Sequence of chain 1.L:
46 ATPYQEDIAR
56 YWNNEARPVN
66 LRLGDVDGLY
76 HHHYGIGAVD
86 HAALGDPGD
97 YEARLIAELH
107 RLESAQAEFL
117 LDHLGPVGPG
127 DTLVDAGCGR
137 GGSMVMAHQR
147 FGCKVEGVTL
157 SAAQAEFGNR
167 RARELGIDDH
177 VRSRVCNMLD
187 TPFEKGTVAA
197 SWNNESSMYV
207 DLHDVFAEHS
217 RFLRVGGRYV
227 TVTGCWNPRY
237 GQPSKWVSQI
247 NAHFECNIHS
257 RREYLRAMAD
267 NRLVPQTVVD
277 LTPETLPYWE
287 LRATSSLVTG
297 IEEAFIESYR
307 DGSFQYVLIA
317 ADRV

Binding-site contacts:
Ligand atom C6 contacts residue MET204 of chain 1.L at 3.3 Å (hydrophobic).
Ligand atom C1 contacts residue PHE250 of chain 1.L at 3.1 Å (hydrophobic).
Ligand atom C1 contacts residue TYR79 of chain 1.L at 3.7 Å (hydrophobic).
Ligand atom O2A contacts residue HIS77 of chain 1.L at 2.7 Å (h-bond).
Ligand atom O3A contacts residue ASN65 of chain 1.L at 3.1 Å (h-bond).
Ligand atom C4 contacts residue GLU201 of chain 1.L at 2.9 Å.
Ligand atom C5 contacts residue TYR205 of chain 1.L at 3.8 Å (hydrophobic).
Ligand atom C5 contacts residue MET204 of chain 1.L at 3.3 Å (hydrophobic).
Ligand atom PA contacts residue ASN65 of chain 1.L at 3.3 Å.
Ligand atom O3B contacts residue TYR79 of chain 1.L at 2.8 Å (h-bond).
Ligand atom O2B contacts residue ASN65 of chain 1.L at 3.4 Å (h-bond).
Ligand atom O1A contacts residue ARG62 of chain 1.L at 3.6 Å (salt-bridge).
Ligand atom C4 contacts residue TYR79 of chain 1.L at 3.6 Å (hydrophobic).
Ligand atom O2B contacts residue TYR79 of chain 1.L at 3.8 Å.
Ligand atom O3A contacts residue TYR79 of chain 1.L at 3.7 Å.
Ligand atom PB contacts residue ARG288 of chain 1.L at 3.5 Å.
Ligand atom O1B contacts residue ASN65 of chain 1.L at 2.9 Å (h-bond).
Ligand atom O3B contacts residue ARG288 of chain 1.L at 3.2 Å (salt-bridge).
Ligand atom C2 contacts residue PHE250 of chain 1.L at 3.4 Å (hydrophobic).
Ligand atom C4 contacts residue HIS77 of chain 1.L at 3.4 Å.
Ligand atom PB contacts residue MG1 of chain 1.VA at 3.4 Å.
Ligand atom PA contacts residue HIS77 of chain 1.L at 3.5 Å.
Ligand atom C1 contacts residue TRP57 of chain 1.L at 3.8 Å (hydrophobic).
Ligand atom O1B contacts residue ARG62 of chain 1.L at 2.9 Å (salt-bridge).
Ligand atom PB contacts residue ASN65 of chain 1.L at 3.5 Å.
Ligand atom O2B contacts residue MG1 of chain 1.VA at 2.8 Å.
Ligand atom PA contacts residue MG1 of chain 1.VA at 3.8 Å.
Ligand atom O2A contacts residue ASN65 of chain 1.L at 3.1 Å (h-bond).
Ligand atom O1A contacts residue ASN65 of chain 1.L at 3.0 Å (h-bond).
Ligand atom C10 contacts residue PHE301 of chain 1.L at 3.7 Å (hydrophobic).
Ligand atom O1 contacts residue TRP57 of chain 1.L at 3.6 Å.
Ligand atom C9 contacts residue TYR79 of chain 1.L at 3.8 Å (hydrophobic).
Ligand atom O2A contacts residue MG1 of chain 1.VA at 3.5 Å.
Ligand atom O3A contacts residue MG1 of chain 1.VA at 2.7 Å.
Ligand atom C2 contacts residue TRP57 of chain 1.L at 3.8 Å (hydrophobic).
Ligand atom O1 contacts residue HIS77 of chain 1.L at 3.1 Å (h-bond).
Ligand atom PB contacts residue TYR79 of chain 1.L at 3.8 Å.
Ligand atom O2B contacts residue ARG288 of chain 1.L at 2.5 Å (salt-bridge).
Ligand atom O3B contacts residue ARG62 of chain 1.L at 3.7 Å.
Ligand atom O3B contacts residue PHE250 of chain 1.L at 3.5 Å.

A protein and the small-molecule ligand that binds it are described below.
Small molecule (SMILES): CC(C)=CCC/C(C)=C/CO[P](=O)(O)OP(=O)(O)O